Sequence of chain 1.O:
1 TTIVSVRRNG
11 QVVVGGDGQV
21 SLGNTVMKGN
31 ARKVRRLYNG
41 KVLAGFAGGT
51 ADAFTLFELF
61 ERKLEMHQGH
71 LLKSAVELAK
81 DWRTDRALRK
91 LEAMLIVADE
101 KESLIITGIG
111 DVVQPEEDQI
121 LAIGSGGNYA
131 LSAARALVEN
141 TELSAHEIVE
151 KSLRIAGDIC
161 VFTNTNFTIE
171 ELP

Sequence of chain 1.P:
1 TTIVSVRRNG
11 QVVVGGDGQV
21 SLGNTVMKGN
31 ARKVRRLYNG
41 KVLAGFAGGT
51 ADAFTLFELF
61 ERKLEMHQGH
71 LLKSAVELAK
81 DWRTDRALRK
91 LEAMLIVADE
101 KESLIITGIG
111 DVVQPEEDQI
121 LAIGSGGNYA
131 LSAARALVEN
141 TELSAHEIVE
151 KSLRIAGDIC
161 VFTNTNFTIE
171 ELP

Binding-site contacts:
Ligand atom CD2 contacts residue THR50 of chain 1.O at 3.9 Å.
Ligand atom CD1 contacts residue MET27 of chain 1.O at 3.5 Å (hydrophobic).
Ligand atom CA2 contacts residue GLY49 of chain 1.O at 3.3 Å.
Ligand atom O1 contacts residue GLY49 of chain 1.O at 3.0 Å.
Ligand atom O2 contacts residue GLN19 of chain 1.O at 3.9 Å.
Ligand atom CA1 contacts residue SER21 of chain 1.O at 3.6 Å.
Ligand atom CA3 contacts residue THR1 of chain 1.O at 2.5 Å.
Ligand atom N2 contacts residue SER21 of chain 1.O at 2.8 Å (h-bond).
Ligand atom C1 contacts residue SER21 of chain 1.O at 3.6 Å.
Ligand atom O2 contacts residue SER21 of chain 1.O at 3.0 Å (h-bond).
Ligand atom N3 contacts residue THR1 of chain 1.O at 3.8 Å.
Ligand atom CD6 contacts residue GLY49 of chain 1.O at 3.7 Å.
Ligand atom CB1 contacts residue THR50 of chain 1.O at 3.6 Å.
Ligand atom O2 contacts residue VAL20 of chain 1.O at 3.8 Å.
Ligand atom O1 contacts residue THR50 of chain 1.O at 3.7 Å.
Ligand atom CG3 contacts residue LYS33 of chain 1.O at 3.9 Å.
Ligand atom CB3 contacts residue THR1 of chain 1.O at 2.7 Å.
Ligand atom CB3 contacts residue LYS33 of chain 1.O at 3.7 Å.
Ligand atom C2' contacts residue THR1 of chain 1.O at 2.6 Å.
Ligand atom CD2 contacts residue MET27 of chain 1.O at 3.6 Å (hydrophobic).
Ligand atom CD5 contacts residue VAL20 of chain 1.O at 3.5 Å (hydrophobic).
Ligand atom CB2 contacts residue GLY49 of chain 1.O at 3.9 Å.
Ligand atom CD2 contacts residue ASP111 of chain 1.P at 3.2 Å.
Ligand atom C2' contacts residue GLY48 of chain 1.O at 3.3 Å.
Ligand atom CG1 contacts residue VAL20 of chain 1.O at 3.9 Å (hydrophobic).
Ligand atom N3 contacts residue GLY49 of chain 1.O at 3.2 Å (h-bond).
Ligand atom CD3 contacts residue SER21 of chain 1.O at 3.5 Å.
Ligand atom CD5 contacts residue LYS33 of chain 1.O at 3.6 Å.
Ligand atom O1' contacts residue THR1 of chain 1.O at 2.4 Å (h-bond).
Ligand atom C1 contacts residue GLY49 of chain 1.O at 3.9 Å.
Ligand atom C1' contacts residue THR1 of chain 1.O at 3.1 Å.
Ligand atom C1' contacts residue GLY124 of chain 1.O at 3.7 Å.
Ligand atom CG1 contacts residue MET27 of chain 1.O at 3.7 Å (hydrophobic).
Ligand atom CS contacts residue THR1 of chain 1.O at 1.3 Å.
Ligand atom CD6 contacts residue THR50 of chain 1.O at 2.9 Å.
Ligand atom CA2 contacts residue SER21 of chain 1.O at 3.8 Å.
Ligand atom C1' contacts residue SER125 of chain 1.O at 2.8 Å.
Ligand atom S contacts residue THR1 of chain 1.O at 2.8 Å (h-bond).
Ligand atom CD1 contacts residue LEU22 of chain 1.O at 3.8 Å (hydrophobic).
Ligand atom O1' contacts residue SER125 of chain 1.O at 3.9 Å.

A small-molecule ligand and the protein it binds are described below.
Small molecule (SMILES): CC(C)C[C@@H](C=CS(C)(=O)=O)NC(=O)[C@H](CC(C)C)NC(=O)[C@H](CC(C)C)NC(=O)Cc1cc(I)c(O)c([N+](=O)[O-])c1